Binding-site contacts:
Ligand atom C8 contacts residue ASN259 of chain 4.B at 4.1 Å.
Ligand atom N2 contacts residue ASN259 of chain 4.B at 2.9 Å (h-bond).
Ligand atom C6 contacts residue PHE118 of chain 4.A at 4.4 Å (hydrophobic).
Ligand atom C2 contacts residue ASN259 of chain 4.B at 2.4 Å.
Ligand atom C6 contacts residue THR116 of chain 4.A at 3.5 Å.
Ligand atom C7 contacts residue ASN259 of chain 4.B at 3.1 Å.
Ligand atom O6 contacts residue LYS115 of chain 4.A at 4.4 Å.
Ligand atom O5 contacts residue THR116 of chain 4.A at 2.6 Å (h-bond).
Ligand atom C4 contacts residue ASN259 of chain 4.B at 4.2 Å.
Ligand atom O5 contacts residue ASN259 of chain 4.B at 2.4 Å (h-bond).
Ligand atom C5 contacts residue THR116 of chain 4.A at 3.5 Å.
Ligand atom O6 contacts residue PHE118 of chain 4.A at 3.9 Å.
Ligand atom C6 contacts residue LYS115 of chain 4.A at 3.9 Å.
Ligand atom C5 contacts residue ASN259 of chain 4.B at 3.7 Å.
Ligand atom C1 contacts residue ASN259 of chain 4.B at 1.4 Å.
Ligand atom C1 contacts residue THR116 of chain 4.A at 3.3 Å.
Ligand atom O7 contacts residue ASN259 of chain 4.B at 3.0 Å (h-bond).
Ligand atom C3 contacts residue ASN259 of chain 4.B at 3.8 Å.

Sequence of chain 4.B:
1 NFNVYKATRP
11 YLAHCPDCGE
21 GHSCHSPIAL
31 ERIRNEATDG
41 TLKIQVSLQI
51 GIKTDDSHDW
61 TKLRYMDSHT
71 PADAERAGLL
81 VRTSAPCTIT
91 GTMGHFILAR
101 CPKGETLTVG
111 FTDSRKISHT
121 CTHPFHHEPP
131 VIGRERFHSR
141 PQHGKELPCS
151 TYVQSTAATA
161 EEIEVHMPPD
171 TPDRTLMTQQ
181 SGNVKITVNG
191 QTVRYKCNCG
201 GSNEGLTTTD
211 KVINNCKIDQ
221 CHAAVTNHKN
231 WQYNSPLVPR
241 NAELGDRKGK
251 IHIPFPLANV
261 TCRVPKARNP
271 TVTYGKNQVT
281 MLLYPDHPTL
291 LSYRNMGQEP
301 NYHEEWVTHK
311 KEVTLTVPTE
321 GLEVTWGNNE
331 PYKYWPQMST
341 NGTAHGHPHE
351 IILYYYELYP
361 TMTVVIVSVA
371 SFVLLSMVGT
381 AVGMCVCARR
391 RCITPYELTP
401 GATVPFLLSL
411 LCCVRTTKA

This protein binds this small molecule.
Small molecule (SMILES): CC(=O)N[C@@H]1[C@@H](O)[C@H](O)[C@@H](CO)O[C@H]1O

Sequence of chain 4.A:
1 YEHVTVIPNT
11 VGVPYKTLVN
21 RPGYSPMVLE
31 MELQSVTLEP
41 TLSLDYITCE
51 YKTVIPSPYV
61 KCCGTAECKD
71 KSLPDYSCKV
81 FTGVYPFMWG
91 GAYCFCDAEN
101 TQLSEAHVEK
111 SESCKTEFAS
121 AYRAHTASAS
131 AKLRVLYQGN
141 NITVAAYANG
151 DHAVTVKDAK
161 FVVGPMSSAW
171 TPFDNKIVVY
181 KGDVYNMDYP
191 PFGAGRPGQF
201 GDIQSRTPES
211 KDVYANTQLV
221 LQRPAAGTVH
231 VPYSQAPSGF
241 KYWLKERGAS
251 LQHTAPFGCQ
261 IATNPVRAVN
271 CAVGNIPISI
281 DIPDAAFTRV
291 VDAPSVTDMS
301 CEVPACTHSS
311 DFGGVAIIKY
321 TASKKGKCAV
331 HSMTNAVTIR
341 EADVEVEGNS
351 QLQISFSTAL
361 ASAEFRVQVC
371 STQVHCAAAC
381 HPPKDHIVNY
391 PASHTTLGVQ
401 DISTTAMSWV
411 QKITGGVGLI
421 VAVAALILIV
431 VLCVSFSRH